Binding-site contacts:
Ligand atom CAC contacts residue TRP54 of chain 1.C at 4.1 Å (hydrophobic).
Ligand atom CAD contacts residue TRP54 of chain 1.C at 4.2 Å (hydrophobic).
Ligand atom CAF contacts residue GLU254 of chain 1.C at 4.1 Å.
Ligand atom OAO contacts residue TYR144 of chain 1.C at 3.4 Å (h-bond).
Ligand atom CAC contacts residue GLU53 of chain 1.C at 3.5 Å.
Ligand atom CAC contacts residue TRP282 of chain 1.C at 3.6 Å (hydrophobic).
Ligand atom CAB contacts residue HIS101 of chain 1.C at 3.9 Å.
Ligand atom OAO contacts residue HIS101 of chain 1.C at 2.8 Å (h-bond).
Ligand atom CAB contacts residue GLU53 of chain 1.C at 4.2 Å.
Ligand atom OAP contacts residue TRP54 of chain 1.C at 3.2 Å (h-bond).
Ligand atom CAB contacts residue TRP282 of chain 1.C at 3.6 Å (hydrophobic).
Ligand atom CAA contacts residue GLU254 of chain 1.C at 3.4 Å.
Ligand atom CAN contacts residue GLU254 of chain 1.C at 4.0 Å.
Ligand atom CAD contacts residue ASP195 of chain 1.C at 3.2 Å.
Ligand atom CAF contacts residue TRP54 of chain 1.C at 3.9 Å (hydrophobic).
Ligand atom CAN contacts residue ASP195 of chain 1.C at 3.7 Å.
Ligand atom NAE contacts residue GLU254 of chain 1.C at 3.3 Å (salt-bridge).
Ligand atom OAP contacts residue GLU53 of chain 1.C at 2.5 Å (salt-bridge).
Ligand atom NAE contacts residue ASP195 of chain 1.C at 2.8 Å (salt-bridge).
Ligand atom CAA contacts residue ASP195 of chain 1.C at 3.6 Å.
Ligand atom OAO contacts residue ASP195 of chain 1.C at 3.4 Å (salt-bridge).
Ligand atom CAA contacts residue TRP282 of chain 1.C at 3.6 Å (hydrophobic).
Ligand atom CAF contacts residue TRP198 of chain 1.C at 3.9 Å (hydrophobic).
Ligand atom OAP contacts residue HIS101 of chain 1.C at 3.4 Å (h-bond).
Ligand atom CAN contacts residue HIS32 of chain 1.C at 4.1 Å.
Ligand atom CAF contacts residue ASP195 of chain 1.C at 4.1 Å.
Ligand atom CAG contacts residue TRP198 of chain 1.C at 3.7 Å (hydrophobic).
Ligand atom CAM contacts residue TRP54 of chain 1.C at 3.4 Å (hydrophobic).
Ligand atom CAB contacts residue HIS32 of chain 1.C at 3.4 Å.
Ligand atom CAN contacts residue TRP282 of chain 1.C at 4.1 Å (hydrophobic).
Ligand atom CAH contacts residue TRP198 of chain 1.C at 3.9 Å (hydrophobic).
Ligand atom CAM contacts residue TRP198 of chain 1.C at 3.5 Å (hydrophobic).
Ligand atom OAO contacts residue HIS32 of chain 1.C at 2.7 Å (h-bond).
Ligand atom CAB contacts residue ASP195 of chain 1.C at 4.0 Å.
Ligand atom CAC contacts residue HIS101 of chain 1.C at 4.1 Å.
Ligand atom CAH contacts residue TRP54 of chain 1.C at 4.0 Å (hydrophobic).
Ligand atom OAP contacts residue TRP282 of chain 1.C at 3.9 Å.
Ligand atom CAD contacts residue HIS102 of chain 1.C at 4.1 Å.
Ligand atom CAN contacts residue TRP193 of chain 1.C at 3.8 Å (hydrophobic).
Ligand atom CAG contacts residue TRP54 of chain 1.C at 3.9 Å (hydrophobic).

Sequence of chain 1.C:
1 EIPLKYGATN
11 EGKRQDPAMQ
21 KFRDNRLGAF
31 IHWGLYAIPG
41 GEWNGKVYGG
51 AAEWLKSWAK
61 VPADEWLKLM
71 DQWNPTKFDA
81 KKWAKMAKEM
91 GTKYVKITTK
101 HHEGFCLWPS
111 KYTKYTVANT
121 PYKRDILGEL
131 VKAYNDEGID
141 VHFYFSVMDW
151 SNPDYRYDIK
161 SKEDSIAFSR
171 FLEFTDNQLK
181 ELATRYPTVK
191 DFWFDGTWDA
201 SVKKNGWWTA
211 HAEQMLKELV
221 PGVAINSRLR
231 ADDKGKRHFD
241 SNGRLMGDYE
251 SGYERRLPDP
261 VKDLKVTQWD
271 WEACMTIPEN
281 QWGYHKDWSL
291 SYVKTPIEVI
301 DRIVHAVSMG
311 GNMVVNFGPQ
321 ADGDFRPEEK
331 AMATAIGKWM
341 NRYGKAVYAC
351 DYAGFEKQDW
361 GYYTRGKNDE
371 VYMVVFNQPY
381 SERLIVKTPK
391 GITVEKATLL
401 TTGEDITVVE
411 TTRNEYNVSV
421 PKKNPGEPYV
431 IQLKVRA

The small molecule below binds the protein below.
Small molecule (SMILES): C[C@@H]1N[C@@H](C#Cc2ccccc2)[C@H](O)[C@@H]1O